Binding-site contacts:
Ligand atom C8 contacts residue ASN709 of chain 1.C at 4.1 Å.
Ligand atom C3 contacts residue ASN709 of chain 1.C at 3.8 Å.
Ligand atom O7 contacts residue ASN709 of chain 1.C at 3.2 Å (h-bond).
Ligand atom N2 contacts residue ASN709 of chain 1.C at 2.9 Å (h-bond).
Ligand atom C1 contacts residue ASP796 of chain 1.A at 4.1 Å.
Ligand atom C7 contacts residue ASN709 of chain 1.C at 3.2 Å.
Ligand atom O5 contacts residue ASP796 of chain 1.A at 3.6 Å.
Ligand atom C2 contacts residue ASN709 of chain 1.C at 2.4 Å.
Ligand atom C4 contacts residue ASN709 of chain 1.C at 4.2 Å.
Ligand atom C5 contacts residue ASN709 of chain 1.C at 3.6 Å.
Ligand atom C1 contacts residue ASN709 of chain 1.C at 1.4 Å.
Ligand atom O5 contacts residue ASN709 of chain 1.C at 2.4 Å (h-bond).
Ligand atom C8 contacts residue GLY1131 of chain 1.C at 3.8 Å.

Sequence of chain 1.A:
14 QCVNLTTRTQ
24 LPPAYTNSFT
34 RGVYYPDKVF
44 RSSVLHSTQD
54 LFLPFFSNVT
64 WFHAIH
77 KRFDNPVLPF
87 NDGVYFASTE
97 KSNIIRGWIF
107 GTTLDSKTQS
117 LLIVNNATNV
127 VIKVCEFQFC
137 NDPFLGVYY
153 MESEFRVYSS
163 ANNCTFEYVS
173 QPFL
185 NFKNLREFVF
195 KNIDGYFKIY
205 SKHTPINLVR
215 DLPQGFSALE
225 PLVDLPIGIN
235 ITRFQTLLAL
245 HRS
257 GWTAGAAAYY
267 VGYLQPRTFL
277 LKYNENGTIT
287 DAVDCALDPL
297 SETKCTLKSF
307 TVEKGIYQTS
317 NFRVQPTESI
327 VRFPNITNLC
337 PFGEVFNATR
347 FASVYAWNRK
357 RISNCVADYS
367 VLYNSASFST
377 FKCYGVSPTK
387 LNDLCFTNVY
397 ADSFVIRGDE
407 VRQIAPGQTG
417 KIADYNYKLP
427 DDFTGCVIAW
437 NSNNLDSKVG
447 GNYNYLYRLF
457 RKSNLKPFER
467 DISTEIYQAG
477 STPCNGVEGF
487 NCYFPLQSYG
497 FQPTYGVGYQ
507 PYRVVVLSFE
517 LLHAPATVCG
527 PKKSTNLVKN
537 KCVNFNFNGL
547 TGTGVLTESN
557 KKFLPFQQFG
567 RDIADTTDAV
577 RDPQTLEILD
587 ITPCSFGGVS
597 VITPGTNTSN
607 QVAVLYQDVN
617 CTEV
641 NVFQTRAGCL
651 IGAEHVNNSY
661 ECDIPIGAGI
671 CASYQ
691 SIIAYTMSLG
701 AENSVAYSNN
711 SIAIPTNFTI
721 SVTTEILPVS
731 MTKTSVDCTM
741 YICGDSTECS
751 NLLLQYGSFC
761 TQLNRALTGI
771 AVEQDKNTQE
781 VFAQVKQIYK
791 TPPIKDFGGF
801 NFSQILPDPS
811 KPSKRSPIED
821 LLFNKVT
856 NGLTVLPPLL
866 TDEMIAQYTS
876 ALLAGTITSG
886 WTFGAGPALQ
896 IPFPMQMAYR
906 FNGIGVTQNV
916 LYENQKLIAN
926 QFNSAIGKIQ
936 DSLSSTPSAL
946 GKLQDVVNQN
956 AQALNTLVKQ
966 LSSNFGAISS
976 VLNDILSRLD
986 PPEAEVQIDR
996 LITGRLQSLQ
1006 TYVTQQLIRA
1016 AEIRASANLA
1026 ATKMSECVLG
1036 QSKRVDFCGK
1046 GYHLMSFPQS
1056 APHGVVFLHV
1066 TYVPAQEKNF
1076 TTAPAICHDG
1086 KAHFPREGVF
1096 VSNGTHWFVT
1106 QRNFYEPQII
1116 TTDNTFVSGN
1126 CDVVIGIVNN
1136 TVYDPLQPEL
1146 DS

Sequence of chain 1.C:
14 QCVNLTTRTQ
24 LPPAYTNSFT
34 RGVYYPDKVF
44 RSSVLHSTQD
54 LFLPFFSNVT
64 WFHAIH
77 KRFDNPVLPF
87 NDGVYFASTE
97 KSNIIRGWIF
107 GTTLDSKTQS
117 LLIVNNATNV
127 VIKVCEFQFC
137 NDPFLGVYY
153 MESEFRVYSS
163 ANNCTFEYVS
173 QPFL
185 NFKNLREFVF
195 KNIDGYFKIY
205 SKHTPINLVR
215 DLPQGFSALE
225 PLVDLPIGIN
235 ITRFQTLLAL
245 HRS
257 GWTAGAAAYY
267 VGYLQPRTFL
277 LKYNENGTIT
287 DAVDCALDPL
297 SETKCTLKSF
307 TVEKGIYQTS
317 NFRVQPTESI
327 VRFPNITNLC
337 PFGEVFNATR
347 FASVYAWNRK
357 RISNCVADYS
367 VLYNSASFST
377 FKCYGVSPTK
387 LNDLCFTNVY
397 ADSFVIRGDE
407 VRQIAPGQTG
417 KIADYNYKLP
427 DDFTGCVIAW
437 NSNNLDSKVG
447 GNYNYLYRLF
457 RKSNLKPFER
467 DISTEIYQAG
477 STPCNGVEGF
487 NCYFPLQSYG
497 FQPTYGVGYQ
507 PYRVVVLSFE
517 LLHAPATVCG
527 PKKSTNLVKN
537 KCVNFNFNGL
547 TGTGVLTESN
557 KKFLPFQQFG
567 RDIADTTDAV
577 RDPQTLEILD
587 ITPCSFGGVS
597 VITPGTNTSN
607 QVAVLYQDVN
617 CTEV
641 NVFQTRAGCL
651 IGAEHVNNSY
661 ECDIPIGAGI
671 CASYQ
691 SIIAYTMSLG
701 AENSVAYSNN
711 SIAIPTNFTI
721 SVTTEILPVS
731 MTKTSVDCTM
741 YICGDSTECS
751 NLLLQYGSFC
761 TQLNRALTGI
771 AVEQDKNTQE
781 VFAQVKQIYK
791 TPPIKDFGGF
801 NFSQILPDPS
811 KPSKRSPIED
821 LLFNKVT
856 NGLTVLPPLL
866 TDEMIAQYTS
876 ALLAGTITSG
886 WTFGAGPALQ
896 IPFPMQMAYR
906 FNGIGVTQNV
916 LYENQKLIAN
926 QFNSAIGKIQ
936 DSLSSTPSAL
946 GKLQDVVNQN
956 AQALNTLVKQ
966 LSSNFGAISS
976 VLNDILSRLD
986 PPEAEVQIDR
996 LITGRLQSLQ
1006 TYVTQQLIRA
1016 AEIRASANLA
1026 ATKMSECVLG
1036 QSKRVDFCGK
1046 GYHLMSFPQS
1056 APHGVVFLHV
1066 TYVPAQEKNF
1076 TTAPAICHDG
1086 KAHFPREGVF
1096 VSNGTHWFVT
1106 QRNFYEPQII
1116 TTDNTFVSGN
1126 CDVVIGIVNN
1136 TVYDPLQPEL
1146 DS

This protein binds this small molecule.
Small molecule (SMILES): CC(=O)N[C@@H]1[C@@H](O)[C@H](O)[C@@H](CO)O[C@H]1O